This small molecule binds to this protein.
Small molecule (SMILES): C[S@](=O)c1ccc(-c2nc(-c3ccc(F)cc3)c(-c3ccncc3)[nH]2)cc1

Sequence of chain 1.A:
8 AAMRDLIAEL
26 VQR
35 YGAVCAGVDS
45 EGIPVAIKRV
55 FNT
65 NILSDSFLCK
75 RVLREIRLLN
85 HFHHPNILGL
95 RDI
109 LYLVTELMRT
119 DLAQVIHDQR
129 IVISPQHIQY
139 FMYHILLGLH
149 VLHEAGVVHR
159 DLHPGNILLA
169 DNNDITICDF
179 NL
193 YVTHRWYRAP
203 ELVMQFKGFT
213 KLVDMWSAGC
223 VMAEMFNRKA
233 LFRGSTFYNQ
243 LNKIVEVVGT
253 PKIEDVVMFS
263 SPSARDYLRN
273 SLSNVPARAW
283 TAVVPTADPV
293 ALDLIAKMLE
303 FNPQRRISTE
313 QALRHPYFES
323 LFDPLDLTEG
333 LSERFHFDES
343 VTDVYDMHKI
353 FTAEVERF

Binding-site contacts:
Ligand atom NB1 contacts residue GLU114 of chain 1.A at 3.7 Å.
Ligand atom FD3 contacts residue LEU111 of chain 1.A at 3.1 Å.
Ligand atom CD2 contacts residue THR113 of chain 1.A at 3.4 Å.
Ligand atom CA5 contacts residue GLY163 of chain 1.A at 3.8 Å.
Ligand atom CD2 contacts residue LYS52 of chain 1.A at 3.7 Å.
Ligand atom CA4 contacts residue GLY163 of chain 1.A at 3.2 Å.
Ligand atom CB3 contacts residue LEU166 of chain 1.A at 3.9 Å (hydrophobic).
Ligand atom C1 contacts residue ASN164 of chain 1.A at 3.7 Å.
Ligand atom CD4 contacts residue LEU92 of chain 1.A at 4.1 Å (hydrophobic).
Ligand atom CB2 contacts residue ALA50 of chain 1.A at 3.5 Å (hydrophobic).
Ligand atom CD3 contacts residue THR113 of chain 1.A at 3.6 Å.
Ligand atom CA1 contacts residue ASP177 of chain 1.A at 3.5 Å.
Ligand atom CA2 contacts residue ASP177 of chain 1.A at 3.2 Å.
Ligand atom CA1 contacts residue TYR35 of chain 1.A at 4.0 Å (hydrophobic).
Ligand atom CB6 contacts residue MET116 of chain 1.A at 3.8 Å (hydrophobic).
Ligand atom S1 contacts residue HIS161 of chain 1.A at 3.6 Å (h-bond).
Ligand atom C1 contacts residue HIS161 of chain 1.A at 3.4 Å.
Ligand atom NB1 contacts residue LEU115 of chain 1.A at 3.8 Å.
Ligand atom FD3 contacts residue THR113 of chain 1.A at 3.4 Å.
Ligand atom FD3 contacts residue LEU94 of chain 1.A at 3.8 Å.
Ligand atom NB1 contacts residue ALA50 of chain 1.A at 3.6 Å.
Ligand atom CB2 contacts residue MET116 of chain 1.A at 3.6 Å (hydrophobic).
Ligand atom CD1 contacts residue THR113 of chain 1.A at 3.8 Å.
Ligand atom CC2 contacts residue CYS176 of chain 1.A at 3.7 Å (hydrophobic).
Ligand atom CA2 contacts residue TYR35 of chain 1.A at 4.1 Å (hydrophobic).
Ligand atom C1 contacts residue ASP159 of chain 1.A at 4.1 Å.
Ligand atom C1 contacts residue ASP177 of chain 1.A at 3.3 Å.
Ligand atom CD6 contacts residue LEU92 of chain 1.A at 4.1 Å (hydrophobic).
Ligand atom CB2 contacts residue THR113 of chain 1.A at 3.8 Å.
Ligand atom FD3 contacts residue VAL112 of chain 1.A at 4.1 Å.
Ligand atom CD4 contacts residue GLU79 of chain 1.A at 4.0 Å.
Ligand atom CB4 contacts residue LEU166 of chain 1.A at 3.9 Å (hydrophobic).
Ligand atom CD5 contacts residue LEU92 of chain 1.A at 3.8 Å (hydrophobic).
Ligand atom NB1 contacts residue MET116 of chain 1.A at 3.0 Å (h-bond).
Ligand atom CD4 contacts residue LEU83 of chain 1.A at 4.1 Å (hydrophobic).
Ligand atom CB2 contacts residue GLU114 of chain 1.A at 3.1 Å.
Ligand atom NC1 contacts residue CYS176 of chain 1.A at 4.0 Å.
Ligand atom NC1 contacts residue LEU166 of chain 1.A at 4.1 Å.
Ligand atom CB3 contacts residue THR113 of chain 1.A at 3.8 Å.
Ligand atom CA6 contacts residue CYS176 of chain 1.A at 3.8 Å (hydrophobic).